Sequence of chain 1.D:
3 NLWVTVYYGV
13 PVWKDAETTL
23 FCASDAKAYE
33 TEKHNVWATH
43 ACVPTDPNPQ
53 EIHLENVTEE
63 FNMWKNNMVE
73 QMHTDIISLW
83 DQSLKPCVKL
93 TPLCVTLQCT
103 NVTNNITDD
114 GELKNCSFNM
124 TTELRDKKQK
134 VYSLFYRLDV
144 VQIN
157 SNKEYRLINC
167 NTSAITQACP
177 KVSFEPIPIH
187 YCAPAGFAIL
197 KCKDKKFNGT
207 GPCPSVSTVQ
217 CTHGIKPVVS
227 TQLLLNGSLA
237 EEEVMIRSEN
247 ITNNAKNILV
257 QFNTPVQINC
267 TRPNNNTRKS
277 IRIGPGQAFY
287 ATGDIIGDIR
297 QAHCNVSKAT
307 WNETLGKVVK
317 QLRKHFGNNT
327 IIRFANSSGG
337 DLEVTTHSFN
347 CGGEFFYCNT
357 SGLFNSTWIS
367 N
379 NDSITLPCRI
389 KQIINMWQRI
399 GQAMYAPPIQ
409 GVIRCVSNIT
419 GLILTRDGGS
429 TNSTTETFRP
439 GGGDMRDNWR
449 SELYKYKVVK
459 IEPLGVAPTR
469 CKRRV

Binding-site contacts:
Ligand atom C3 contacts residue ASN416 of chain 1.D at 3.7 Å.
Ligand atom C7 contacts residue GLN263 of chain 1.D at 4.0 Å.
Ligand atom C8 contacts residue GLN263 of chain 1.D at 3.4 Å.
Ligand atom O3 contacts residue PRO261 of chain 1.D at 3.3 Å.
Ligand atom C8 contacts residue ASN416 of chain 1.D at 4.1 Å.
Ligand atom C7 contacts residue PRO261 of chain 1.D at 4.0 Å (hydrophobic).
Ligand atom O5 contacts residue ASN416 of chain 1.D at 2.4 Å (h-bond).
Ligand atom N2 contacts residue PRO261 of chain 1.D at 3.4 Å.
Ligand atom O7 contacts residue ASN416 of chain 1.D at 3.2 Å (h-bond).
Ligand atom N2 contacts residue ASN416 of chain 1.D at 2.8 Å (h-bond).
Ligand atom C4 contacts residue ASN416 of chain 1.D at 4.2 Å.
Ligand atom C3 contacts residue PRO261 of chain 1.D at 3.9 Å (hydrophobic).
Ligand atom C1 contacts residue ASN416 of chain 1.D at 1.4 Å.
Ligand atom C8 contacts residue VAL262 of chain 1.D at 3.7 Å (hydrophobic).
Ligand atom O7 contacts residue GLN263 of chain 1.D at 3.4 Å (h-bond).
Ligand atom C5 contacts residue ASN416 of chain 1.D at 3.7 Å.
Ligand atom C7 contacts residue ASN416 of chain 1.D at 3.2 Å.
Ligand atom C2 contacts residue ASN416 of chain 1.D at 2.4 Å.
Ligand atom C2 contacts residue PRO261 of chain 1.D at 4.3 Å (hydrophobic).
Ligand atom C8 contacts residue PRO261 of chain 1.D at 3.4 Å (hydrophobic).

A small-molecule ligand and the protein it binds are described below.
Small molecule (SMILES): CC(=O)N[C@H]1[C@H](O[C@H]2[C@H](O)[C@@H](NC(C)=O)CO[C@@H]2CO)O[C@H](CO)[C@@H](O[C@@H]2O[C@H](CO)[C@@H](O)[C@H](O)[C@@H]2O)[C@@H]1O